Sequence of chain 38.C:
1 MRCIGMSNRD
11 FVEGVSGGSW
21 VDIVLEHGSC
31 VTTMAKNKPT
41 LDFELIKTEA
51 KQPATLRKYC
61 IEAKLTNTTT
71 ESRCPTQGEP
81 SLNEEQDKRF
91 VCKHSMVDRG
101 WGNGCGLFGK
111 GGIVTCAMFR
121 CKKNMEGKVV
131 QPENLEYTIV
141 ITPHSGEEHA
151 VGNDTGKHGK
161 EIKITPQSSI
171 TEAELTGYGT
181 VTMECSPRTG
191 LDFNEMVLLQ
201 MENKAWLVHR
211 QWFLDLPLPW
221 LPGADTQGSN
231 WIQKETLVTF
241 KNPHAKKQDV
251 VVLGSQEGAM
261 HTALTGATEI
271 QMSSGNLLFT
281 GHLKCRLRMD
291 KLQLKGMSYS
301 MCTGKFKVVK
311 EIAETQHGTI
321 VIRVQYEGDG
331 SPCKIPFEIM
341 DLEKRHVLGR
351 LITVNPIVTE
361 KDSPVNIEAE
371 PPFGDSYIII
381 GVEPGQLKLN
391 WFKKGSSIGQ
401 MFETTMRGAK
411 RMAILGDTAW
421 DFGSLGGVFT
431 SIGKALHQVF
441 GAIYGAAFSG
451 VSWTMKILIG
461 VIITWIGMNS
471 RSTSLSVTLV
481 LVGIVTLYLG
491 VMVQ

Sequence of chain 38.A:
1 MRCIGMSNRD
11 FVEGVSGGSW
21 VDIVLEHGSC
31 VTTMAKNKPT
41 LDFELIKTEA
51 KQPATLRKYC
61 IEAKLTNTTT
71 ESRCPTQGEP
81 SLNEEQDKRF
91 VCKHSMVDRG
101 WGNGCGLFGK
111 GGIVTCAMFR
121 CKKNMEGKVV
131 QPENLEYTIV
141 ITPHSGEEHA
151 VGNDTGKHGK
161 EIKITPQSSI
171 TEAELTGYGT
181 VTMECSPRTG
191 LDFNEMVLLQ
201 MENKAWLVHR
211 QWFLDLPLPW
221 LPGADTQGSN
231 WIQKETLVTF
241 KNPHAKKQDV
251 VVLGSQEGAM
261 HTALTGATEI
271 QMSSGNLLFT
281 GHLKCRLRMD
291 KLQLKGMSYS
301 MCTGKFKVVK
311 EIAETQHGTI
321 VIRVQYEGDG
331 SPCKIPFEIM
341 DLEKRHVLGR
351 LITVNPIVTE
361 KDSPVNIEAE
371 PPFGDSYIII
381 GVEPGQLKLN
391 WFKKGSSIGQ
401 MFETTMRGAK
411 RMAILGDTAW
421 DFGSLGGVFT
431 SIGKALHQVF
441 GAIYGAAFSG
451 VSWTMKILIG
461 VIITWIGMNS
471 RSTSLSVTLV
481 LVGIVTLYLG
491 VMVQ

A small-molecule ligand and the protein it binds are described below.
Small molecule (SMILES): CC(=O)N[C@@H]1[C@@H](O)[C@H](O)[C@@H](CO)O[C@H]1O

Binding-site contacts:
Ligand atom O7 contacts residue ASN153 of chain 38.C at 4.5 Å.
Ligand atom O3 contacts residue HIS149 of chain 38.C at 4.0 Å.
Ligand atom O4 contacts residue LYS157 of chain 38.C at 4.5 Å.
Ligand atom C5 contacts residue HIS149 of chain 38.C at 4.2 Å.
Ligand atom C8 contacts residue HIS149 of chain 38.C at 3.7 Å.
Ligand atom C7 contacts residue GLY102 of chain 38.A at 4.1 Å.
Ligand atom N2 contacts residue ASN153 of chain 38.C at 2.9 Å (h-bond).
Ligand atom O5 contacts residue HIS149 of chain 38.C at 3.5 Å.
Ligand atom C1 contacts residue HIS149 of chain 38.C at 3.4 Å.
Ligand atom N2 contacts residue HIS149 of chain 38.C at 4.2 Å.
Ligand atom C6 contacts residue HIS158 of chain 38.C at 3.7 Å.
Ligand atom C3 contacts residue HIS149 of chain 38.C at 4.3 Å.
Ligand atom O5 contacts residue THR155 of chain 38.C at 4.5 Å.
Ligand atom C1 contacts residue HIS158 of chain 38.C at 4.1 Å.
Ligand atom O5 contacts residue HIS158 of chain 38.C at 3.1 Å.
Ligand atom O7 contacts residue TRP101 of chain 38.A at 3.8 Å.
Ligand atom C6 contacts residue LYS157 of chain 38.C at 3.6 Å.
Ligand atom O7 contacts residue GLY102 of chain 38.A at 3.0 Å (h-bond).
Ligand atom C7 contacts residue ASN153 of chain 38.C at 3.6 Å.
Ligand atom C5 contacts residue ASN153 of chain 38.C at 3.7 Å.
Ligand atom C4 contacts residue ASN153 of chain 38.C at 4.2 Å.
Ligand atom C2 contacts residue ASN153 of chain 38.C at 2.5 Å.
Ligand atom C2 contacts residue HIS149 of chain 38.C at 3.6 Å.
Ligand atom C1 contacts residue THR155 of chain 38.C at 3.8 Å.
Ligand atom C5 contacts residue HIS158 of chain 38.C at 4.0 Å.
Ligand atom C5 contacts residue LYS157 of chain 38.C at 3.9 Å.
Ligand atom C8 contacts residue ASN153 of chain 38.C at 4.0 Å.
Ligand atom C8 contacts residue TRP101 of chain 38.A at 4.4 Å (hydrophobic).
Ligand atom C3 contacts residue ASN153 of chain 38.C at 3.8 Å.
Ligand atom O6 contacts residue LYS157 of chain 38.C at 3.2 Å (salt-bridge).
Ligand atom C7 contacts residue HIS149 of chain 38.C at 4.3 Å.
Ligand atom C4 contacts residue HIS149 of chain 38.C at 4.0 Å.
Ligand atom C1 contacts residue ASN153 of chain 38.C at 1.4 Å.
Ligand atom O5 contacts residue ASN153 of chain 38.C at 2.4 Å (h-bond).